A small-molecule ligand and the protein it binds are described below.
Small molecule (SMILES): N[C@H]1CCN(S(=O)(=O)c2ccccc2)C1

Binding-site contacts:
Ligand atom O09 contacts residue ILE70 of chain 1.A at 3.4 Å.
Ligand atom C11 contacts residue HIS73 of chain 1.A at 3.8 Å.
Ligand atom O09 contacts residue GLU69 of chain 1.A at 3.1 Å (salt-bridge).
Ligand atom C14 contacts residue HIS73 of chain 1.A at 3.2 Å.
Ligand atom C10 contacts residue HIS73 of chain 1.A at 3.5 Å.
Ligand atom N05 contacts residue GLU69 of chain 1.A at 3.4 Å (salt-bridge).
Ligand atom N01 contacts residue GLU69 of chain 1.A at 2.7 Å (salt-bridge).
Ligand atom C12 contacts residue HIS73 of chain 1.A at 4.1 Å.
Ligand atom C12 contacts residue LYS26 of chain 1.A at 3.7 Å.
Ligand atom C03 contacts residue GLU69 of chain 1.A at 3.7 Å.
Ligand atom O09 contacts residue HIS73 of chain 1.A at 3.3 Å.
Ligand atom C13 contacts residue HIS73 of chain 1.A at 3.7 Å.
Ligand atom C06 contacts residue GLU69 of chain 1.A at 3.5 Å.
Ligand atom S07 contacts residue HIS73 of chain 1.A at 3.8 Å.
Ligand atom C13 contacts residue LYS26 of chain 1.A at 3.9 Å.
Ligand atom O08 contacts residue HIS73 of chain 1.A at 3.4 Å.
Ligand atom C15 contacts residue HIS73 of chain 1.A at 3.3 Å.
Ligand atom C02 contacts residue GLU69 of chain 1.A at 3.6 Å.
Ligand atom C04 contacts residue GLU69 of chain 1.A at 3.7 Å.
Ligand atom S07 contacts residue GLU69 of chain 1.A at 4.1 Å.
Ligand atom O08 contacts residue GLU69 of chain 1.A at 4.0 Å.

Sequence of chain 1.A:
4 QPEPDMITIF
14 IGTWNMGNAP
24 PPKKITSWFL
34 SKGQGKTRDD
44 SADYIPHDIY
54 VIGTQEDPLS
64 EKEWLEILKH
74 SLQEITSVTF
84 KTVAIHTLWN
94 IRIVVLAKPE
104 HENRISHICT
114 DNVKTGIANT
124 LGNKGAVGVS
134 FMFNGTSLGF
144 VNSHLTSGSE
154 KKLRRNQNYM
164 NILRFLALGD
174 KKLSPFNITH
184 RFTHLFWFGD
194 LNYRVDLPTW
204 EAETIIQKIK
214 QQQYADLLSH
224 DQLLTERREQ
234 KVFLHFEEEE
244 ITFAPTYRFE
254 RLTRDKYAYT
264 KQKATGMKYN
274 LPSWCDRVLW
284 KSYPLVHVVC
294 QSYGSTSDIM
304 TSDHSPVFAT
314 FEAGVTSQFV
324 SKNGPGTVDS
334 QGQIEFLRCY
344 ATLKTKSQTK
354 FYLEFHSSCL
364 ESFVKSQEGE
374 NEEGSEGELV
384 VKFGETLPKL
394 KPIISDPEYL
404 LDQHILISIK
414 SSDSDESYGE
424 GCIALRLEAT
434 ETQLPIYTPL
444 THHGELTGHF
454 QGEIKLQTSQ